The protein below binds the small molecule below.
Small molecule (SMILES): CC(=O)N[C@H]1[C@H](O[C@H]2[C@H](O)[C@@H](NC(C)=O)CO[C@@H]2CO)O[C@H](CO)[C@@H](O[C@@H]2O[C@H](CO[C@H]3O[C@H](CO)[C@@H](O)[C@H](O)[C@@H]3O)[C@@H](O)[C@H](O[C@H]3O[C@H](CO)[C@@H](O)[C@H](O)[C@@H]3O)[C@@H]2O)[C@@H]1O

Sequence of chain 1.C:
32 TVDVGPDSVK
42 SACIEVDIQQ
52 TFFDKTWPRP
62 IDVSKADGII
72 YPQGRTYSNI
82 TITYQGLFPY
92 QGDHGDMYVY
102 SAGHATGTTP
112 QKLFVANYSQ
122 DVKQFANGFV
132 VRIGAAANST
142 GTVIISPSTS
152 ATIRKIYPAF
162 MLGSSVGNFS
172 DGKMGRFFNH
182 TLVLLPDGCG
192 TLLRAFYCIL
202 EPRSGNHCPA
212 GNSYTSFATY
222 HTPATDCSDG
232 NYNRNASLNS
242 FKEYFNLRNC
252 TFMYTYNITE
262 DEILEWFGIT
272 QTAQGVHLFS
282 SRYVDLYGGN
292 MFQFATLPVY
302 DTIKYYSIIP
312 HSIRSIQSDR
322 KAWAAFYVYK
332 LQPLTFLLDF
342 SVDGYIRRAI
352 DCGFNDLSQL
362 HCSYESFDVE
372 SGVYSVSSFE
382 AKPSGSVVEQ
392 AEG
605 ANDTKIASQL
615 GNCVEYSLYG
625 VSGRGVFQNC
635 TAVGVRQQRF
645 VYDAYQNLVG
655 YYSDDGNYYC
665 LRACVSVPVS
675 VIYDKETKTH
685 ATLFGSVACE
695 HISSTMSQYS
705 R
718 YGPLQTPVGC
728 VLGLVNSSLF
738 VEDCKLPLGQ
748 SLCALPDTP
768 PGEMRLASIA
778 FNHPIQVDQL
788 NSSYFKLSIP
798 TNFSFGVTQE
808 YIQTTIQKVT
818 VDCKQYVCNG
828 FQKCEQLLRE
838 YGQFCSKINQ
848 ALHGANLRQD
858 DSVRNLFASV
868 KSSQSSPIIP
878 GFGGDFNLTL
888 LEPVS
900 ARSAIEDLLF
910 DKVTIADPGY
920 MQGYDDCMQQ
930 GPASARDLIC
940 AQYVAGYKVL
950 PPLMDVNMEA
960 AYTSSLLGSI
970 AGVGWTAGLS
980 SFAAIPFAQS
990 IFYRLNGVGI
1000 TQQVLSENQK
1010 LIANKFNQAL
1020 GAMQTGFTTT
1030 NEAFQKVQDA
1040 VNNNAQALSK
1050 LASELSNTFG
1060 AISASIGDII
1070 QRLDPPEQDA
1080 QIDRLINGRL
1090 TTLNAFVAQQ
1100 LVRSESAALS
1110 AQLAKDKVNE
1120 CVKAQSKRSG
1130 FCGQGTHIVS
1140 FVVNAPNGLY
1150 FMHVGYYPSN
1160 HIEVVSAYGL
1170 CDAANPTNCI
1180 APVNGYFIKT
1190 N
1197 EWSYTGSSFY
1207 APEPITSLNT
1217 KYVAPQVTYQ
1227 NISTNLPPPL

Binding-site contacts:
Ligand atom O2 contacts residue TYR288 of chain 1.C at 3.7 Å.
Ligand atom O7 contacts residue ALA138 of chain 1.C at 3.8 Å.
Ligand atom C3 contacts residue ILE264 of chain 1.C at 4.2 Å (hydrophobic).
Ligand atom O7 contacts residue TYR288 of chain 1.C at 3.7 Å.
Ligand atom C8 contacts residue ALA138 of chain 1.C at 3.5 Å (hydrophobic).
Ligand atom C4 contacts residue TYR288 of chain 1.C at 4.5 Å (hydrophobic).
Ligand atom C7 contacts residue ASN139 of chain 1.C at 3.3 Å.
Ligand atom O3 contacts residue GLU263 of chain 1.C at 4.3 Å.
Ligand atom C1 contacts residue GLU263 of chain 1.C at 3.8 Å.
Ligand atom C8 contacts residue ASN139 of chain 1.C at 4.4 Å.
Ligand atom C2 contacts residue ASN139 of chain 1.C at 2.3 Å.
Ligand atom C8 contacts residue GLU263 of chain 1.C at 3.9 Å.
Ligand atom C2 contacts residue TYR288 of chain 1.C at 4.3 Å (hydrophobic).
Ligand atom O5 contacts residue TYR288 of chain 1.C at 4.5 Å.
Ligand atom C6 contacts residue TYR288 of chain 1.C at 3.8 Å (hydrophobic).
Ligand atom C4 contacts residue TYR288 of chain 1.C at 4.4 Å (hydrophobic).
Ligand atom C2 contacts residue GLU263 of chain 1.C at 3.7 Å.
Ligand atom C7 contacts residue ILE264 of chain 1.C at 4.5 Å (hydrophobic).
Ligand atom N2 contacts residue ASN139 of chain 1.C at 2.8 Å (h-bond).
Ligand atom O5 contacts residue ASN139 of chain 1.C at 2.4 Å (h-bond).
Ligand atom C5 contacts residue ASN139 of chain 1.C at 3.7 Å.
Ligand atom N2 contacts residue ILE264 of chain 1.C at 4.4 Å.
Ligand atom C3 contacts residue GLU263 of chain 1.C at 3.8 Å.
Ligand atom C1 contacts residue ASN139 of chain 1.C at 1.4 Å.
Ligand atom O7 contacts residue ILE264 of chain 1.C at 3.6 Å.
Ligand atom N2 contacts residue ALA138 of chain 1.C at 4.2 Å.
Ligand atom O7 contacts residue ASN139 of chain 1.C at 3.3 Å (h-bond).
Ligand atom O3 contacts residue ILE264 of chain 1.C at 4.1 Å.
Ligand atom C4 contacts residue ASN139 of chain 1.C at 4.1 Å.
Ligand atom C3 contacts residue ASN139 of chain 1.C at 3.6 Å.
Ligand atom C7 contacts residue GLU263 of chain 1.C at 3.8 Å.
Ligand atom C7 contacts residue ALA138 of chain 1.C at 3.6 Å (hydrophobic).
Ligand atom C8 contacts residue GLY135 of chain 1.C at 3.8 Å.
Ligand atom C8 contacts residue LEU265 of chain 1.C at 4.2 Å (hydrophobic).
Ligand atom N2 contacts residue GLU263 of chain 1.C at 2.9 Å (salt-bridge).
Ligand atom O6 contacts residue TYR288 of chain 1.C at 4.4 Å.
Ligand atom O4 contacts residue ILE264 of chain 1.C at 4.1 Å.